Binding-site contacts:
Ligand atom CA contacts residue LYS51 of chain 1.C at 3.9 Å.
Ligand atom C contacts residue ASN79 of chain 1.C at 4.1 Å.
Ligand atom C contacts residue GLN80 of chain 1.C at 3.8 Å.
Ligand atom CG contacts residue SER78 of chain 1.C at 4.3 Å.
Ligand atom CB contacts residue LYS51 of chain 1.C at 3.5 Å.
Ligand atom O contacts residue GLY74 of chain 1.C at 4.2 Å.
Ligand atom N contacts residue GLN80 of chain 1.C at 4.4 Å.
Ligand atom CG contacts residue PHE295 of chain 1.C at 3.2 Å (hydrophobic).
Ligand atom CG contacts residue PLP1 of chain 1.I at 3.2 Å.
Ligand atom CB contacts residue PLP1 of chain 1.I at 3.1 Å.
Ligand atom N contacts residue PHE295 of chain 1.C at 4.0 Å.
Ligand atom CA contacts residue GLN80 of chain 1.C at 3.8 Å.
Ligand atom OXT contacts residue SER78 of chain 1.C at 3.8 Å.
Ligand atom OXT contacts residue TRP102 of chain 1.C at 3.7 Å.
Ligand atom CB contacts residue SER78 of chain 1.C at 4.0 Å.
Ligand atom CG contacts residue LYS51 of chain 1.C at 4.5 Å.
Ligand atom CG contacts residue ASN79 of chain 1.C at 3.2 Å.
Ligand atom O contacts residue GLN80 of chain 1.C at 3.8 Å.
Ligand atom OXT contacts residue GLY75 of chain 1.C at 4.5 Å.
Ligand atom N contacts residue LYS51 of chain 1.C at 3.3 Å.
Ligand atom CA contacts residue PLP1 of chain 1.I at 3.1 Å.
Ligand atom OXT contacts residue GLN80 of chain 1.C at 4.3 Å.
Ligand atom CA contacts residue ASN79 of chain 1.C at 4.0 Å.
Ligand atom C contacts residue SER78 of chain 1.C at 3.0 Å.
Ligand atom O contacts residue SER78 of chain 1.C at 2.0 Å (h-bond).
Ligand atom N contacts residue PLP1 of chain 1.I at 2.3 Å.
Ligand atom O contacts residue GLY75 of chain 1.C at 4.0 Å.
Ligand atom C contacts residue TYR269 of chain 1.C at 4.3 Å (hydrophobic).
Ligand atom OXT contacts residue TYR269 of chain 1.C at 4.2 Å.
Ligand atom CB contacts residue ASN79 of chain 1.C at 3.0 Å.
Ligand atom N contacts residue GLY164 of chain 1.C at 4.4 Å.
Ligand atom OXT contacts residue GLY74 of chain 1.C at 4.2 Å.
Ligand atom CG contacts residue GLN80 of chain 1.C at 3.9 Å.
Ligand atom CA contacts residue SER78 of chain 1.C at 4.0 Å.
Ligand atom CA contacts residue PHE295 of chain 1.C at 3.9 Å (hydrophobic).
Ligand atom CB contacts residue GLN80 of chain 1.C at 2.6 Å.
Ligand atom O contacts residue ASN79 of chain 1.C at 3.3 Å (h-bond).

Sequence of chain 1.C:
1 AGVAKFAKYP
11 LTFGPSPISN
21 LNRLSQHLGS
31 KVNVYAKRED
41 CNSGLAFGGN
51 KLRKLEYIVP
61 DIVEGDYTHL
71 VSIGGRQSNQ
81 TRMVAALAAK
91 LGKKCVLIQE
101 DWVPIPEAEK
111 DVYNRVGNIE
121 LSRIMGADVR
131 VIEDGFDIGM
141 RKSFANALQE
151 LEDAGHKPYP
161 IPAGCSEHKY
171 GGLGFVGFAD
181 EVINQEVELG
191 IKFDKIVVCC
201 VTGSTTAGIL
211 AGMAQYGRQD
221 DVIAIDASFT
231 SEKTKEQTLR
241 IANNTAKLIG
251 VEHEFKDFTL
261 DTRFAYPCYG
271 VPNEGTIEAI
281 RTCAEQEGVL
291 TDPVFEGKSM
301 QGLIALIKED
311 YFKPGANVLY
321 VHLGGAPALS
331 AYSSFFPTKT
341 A

This protein binds this small molecule.
Small molecule (SMILES): NC1(C(=O)O)CC1